This protein binds this small molecule.
Small molecule (SMILES): CC[C@H](C)[C@H](NC(=O)[C@@H](NC(=O)[C@H](CC(N)=O)NC(=O)[C@H](Cc1ccccc1)NC(=O)[C@H](CC(C)C)NC(=O)[C@@H](N)CO)[C@@H](C)O)C(=O)N[C@@H](C)C(=O)N[C@H](C(=O)N[C@@H](CC(C)C)C(=O)O)C(C)C

Sequence of chain 1.F:
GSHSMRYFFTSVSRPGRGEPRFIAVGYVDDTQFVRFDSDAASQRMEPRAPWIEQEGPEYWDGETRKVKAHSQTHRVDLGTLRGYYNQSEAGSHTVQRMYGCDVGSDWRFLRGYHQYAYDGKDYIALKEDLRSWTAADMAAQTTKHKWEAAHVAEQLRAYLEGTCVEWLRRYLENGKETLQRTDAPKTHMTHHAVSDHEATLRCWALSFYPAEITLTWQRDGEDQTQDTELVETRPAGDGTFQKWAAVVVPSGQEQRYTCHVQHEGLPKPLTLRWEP

Sequence of chain 1.J:
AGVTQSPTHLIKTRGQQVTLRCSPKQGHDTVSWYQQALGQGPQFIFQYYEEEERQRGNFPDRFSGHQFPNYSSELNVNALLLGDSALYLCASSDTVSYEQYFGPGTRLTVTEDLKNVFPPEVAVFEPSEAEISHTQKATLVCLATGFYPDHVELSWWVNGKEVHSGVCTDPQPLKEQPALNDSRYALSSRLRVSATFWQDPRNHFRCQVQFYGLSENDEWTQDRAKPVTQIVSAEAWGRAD

Sequence of chain 1.I:
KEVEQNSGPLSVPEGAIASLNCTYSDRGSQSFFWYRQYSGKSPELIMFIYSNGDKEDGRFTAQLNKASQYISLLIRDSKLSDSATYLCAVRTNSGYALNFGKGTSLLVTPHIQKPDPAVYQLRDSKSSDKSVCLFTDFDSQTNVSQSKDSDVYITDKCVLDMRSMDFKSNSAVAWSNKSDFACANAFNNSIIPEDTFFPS

Binding-site contacts:
Ligand atom N contacts residue THR96 of chain 1.J at 3.0 Å (h-bond).
Ligand atom CA contacts residue ASP77 of chain 1.F at 3.5 Å.
Ligand atom CB contacts residue ASP77 of chain 1.F at 3.3 Å.
Ligand atom CD1 contacts residue HIS70 of chain 1.F at 3.4 Å.
Ligand atom CD2 contacts residue TYR99 of chain 1.F at 3.2 Å (hydrophobic).
Ligand atom O contacts residue LYS66 of chain 1.F at 3.3 Å (salt-bridge).
Ligand atom OD1 contacts residue ASN93 of chain 1.I at 2.9 Å (h-bond).
Ligand atom O contacts residue TYR96 of chain 1.I at 2.4 Å (h-bond).
Ligand atom N contacts residue TYR7 of chain 1.F at 3.3 Å (h-bond).
Ligand atom CG contacts residue ASN93 of chain 1.I at 3.5 Å.
Ligand atom CD1 contacts residue VAL67 of chain 1.F at 3.4 Å (hydrophobic).
Ligand atom ND2 contacts residue THR92 of chain 1.I at 3.0 Å (h-bond).
Ligand atom N contacts residue TYR171 of chain 1.F at 2.9 Å (h-bond).
Ligand atom OG contacts residue LYS66 of chain 1.F at 3.2 Å (salt-bridge).
Ligand atom CD2 contacts residue PHE9 of chain 1.F at 3.4 Å (hydrophobic).
Ligand atom O contacts residue ASN93 of chain 1.I at 2.8 Å (h-bond).
Ligand atom CB contacts residue VAL152 of chain 1.F at 3.4 Å (hydrophobic).
Ligand atom N contacts residue TYR99 of chain 1.F at 3.1 Å (h-bond).
Ligand atom CB contacts residue THR96 of chain 1.J at 3.3 Å.
Ligand atom O contacts residue TYR159 of chain 1.F at 2.4 Å (h-bond).
Ligand atom CD1 contacts residue TYR159 of chain 1.F at 3.3 Å (hydrophobic).
Ligand atom ND2 contacts residue GLY95 of chain 1.I at 3.1 Å (h-bond).
Ligand atom CB contacts residue ASN93 of chain 1.I at 3.4 Å.
Ligand atom O contacts residue TYR99 of chain 1.J at 3.0 Å (h-bond).
Ligand atom CB contacts residue TYR99 of chain 1.F at 3.5 Å (hydrophobic).
Ligand atom C contacts residue TYR96 of chain 1.I at 3.4 Å (hydrophobic).
Ligand atom N contacts residue ASN93 of chain 1.I at 3.2 Å (h-bond).
Ligand atom N contacts residue TRP167 of chain 1.F at 3.5 Å.
Ligand atom OXT contacts residue LYS146 of chain 1.F at 2.4 Å (salt-bridge).
Ligand atom N contacts residue ASP77 of chain 1.F at 2.7 Å (salt-bridge).
Ligand atom CG2 contacts residue THR96 of chain 1.J at 3.2 Å.
Ligand atom O contacts residue TRP147 of chain 1.F at 2.7 Å (h-bond).
Ligand atom CB contacts residue GLY95 of chain 1.I at 3.4 Å.
Ligand atom OG contacts residue GLU63 of chain 1.F at 2.5 Å (salt-bridge).
Ligand atom O contacts residue HIS70 of chain 1.F at 3.3 Å.
Ligand atom CA contacts residue TYR7 of chain 1.F at 3.3 Å (hydrophobic).
Ligand atom O contacts residue THR80 of chain 1.F at 3.2 Å (h-bond).
Ligand atom N contacts residue GLU63 of chain 1.F at 3.0 Å (salt-bridge).
Ligand atom C contacts residue TYR7 of chain 1.F at 3.4 Å (hydrophobic).
Ligand atom OD1 contacts residue GLN30 of chain 1.I at 2.8 Å (h-bond).